Sequence of chain 1.F:
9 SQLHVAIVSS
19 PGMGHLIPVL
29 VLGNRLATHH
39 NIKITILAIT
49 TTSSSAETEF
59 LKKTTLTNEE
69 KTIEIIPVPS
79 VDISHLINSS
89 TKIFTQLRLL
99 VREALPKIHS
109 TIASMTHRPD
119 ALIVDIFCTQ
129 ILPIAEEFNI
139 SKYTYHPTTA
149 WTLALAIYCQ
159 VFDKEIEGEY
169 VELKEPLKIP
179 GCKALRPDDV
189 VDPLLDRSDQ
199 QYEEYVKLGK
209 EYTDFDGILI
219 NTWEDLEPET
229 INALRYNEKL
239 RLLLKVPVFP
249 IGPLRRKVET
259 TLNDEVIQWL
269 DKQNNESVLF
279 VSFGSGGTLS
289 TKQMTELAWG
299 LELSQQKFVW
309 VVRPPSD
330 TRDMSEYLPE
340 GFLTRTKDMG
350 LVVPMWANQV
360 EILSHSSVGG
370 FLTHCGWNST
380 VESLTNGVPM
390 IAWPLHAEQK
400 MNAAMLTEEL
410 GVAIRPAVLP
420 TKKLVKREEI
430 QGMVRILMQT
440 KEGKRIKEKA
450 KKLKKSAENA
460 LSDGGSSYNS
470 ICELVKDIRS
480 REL

Binding-site contacts:
Ligand atom CAA contacts residue PHE125 of chain 1.F at 3.6 Å (hydrophobic).
Ligand atom CAG contacts residue ALA396 of chain 1.F at 3.2 Å (hydrophobic).
Ligand atom CAE contacts residue PRO191 of chain 1.F at 3.8 Å (hydrophobic).
Ligand atom OAC contacts residue U2F1 of chain 1.Q at 3.7 Å.
Ligand atom CAJ contacts residue PHE125 of chain 1.F at 4.1 Å (hydrophobic).
Ligand atom CAD contacts residue PRO191 of chain 1.F at 4.4 Å (hydrophobic).
Ligand atom CAM contacts residue GLU397 of chain 1.F at 4.1 Å.
Ligand atom CAE contacts residue ALA396 of chain 1.F at 4.3 Å (hydrophobic).
Ligand atom CAK contacts residue GLU397 of chain 1.F at 4.4 Å.
Ligand atom CAF contacts residue ILE124 of chain 1.F at 4.1 Å (hydrophobic).
Ligand atom CAM contacts residue ALA396 of chain 1.F at 3.8 Å (hydrophobic).
Ligand atom CAJ contacts residue ALA396 of chain 1.F at 3.9 Å (hydrophobic).
Ligand atom CAE contacts residue GLU397 of chain 1.F at 4.3 Å.
Ligand atom CAD contacts residue TYR203 of chain 1.F at 3.6 Å (hydrophobic).
Ligand atom CAJ contacts residue U2F1 of chain 1.Q at 4.4 Å.
Ligand atom OAB contacts residue THR150 of chain 1.F at 4.0 Å.
Ligand atom CAL contacts residue GLU397 of chain 1.F at 4.4 Å.
Ligand atom CAF contacts residue PHE125 of chain 1.F at 4.5 Å (hydrophobic).
Ligand atom CAJ contacts residue GLU397 of chain 1.F at 4.1 Å.
Ligand atom CAD contacts residue VAL189 of chain 1.F at 3.8 Å (hydrophobic).
Ligand atom CAK contacts residue ALA396 of chain 1.F at 3.3 Å (hydrophobic).
Ligand atom CAN contacts residue GLU397 of chain 1.F at 3.8 Å.
Ligand atom OAB contacts residue TYR203 of chain 1.F at 3.8 Å.
Ligand atom OAB contacts residue ILE124 of chain 1.F at 4.4 Å.
Ligand atom OAC contacts residue PHE125 of chain 1.F at 4.1 Å.
Ligand atom CAK contacts residue PHE125 of chain 1.F at 4.3 Å (hydrophobic).
Ligand atom CAL contacts residue TYR203 of chain 1.F at 4.1 Å (hydrophobic).
Ligand atom CAN contacts residue ILE124 of chain 1.F at 4.0 Å (hydrophobic).
Ligand atom CAL contacts residue ILE124 of chain 1.F at 4.2 Å (hydrophobic).
Ligand atom OAI contacts residue GLU397 of chain 1.F at 4.1 Å.
Ligand atom OAI contacts residue ILE124 of chain 1.F at 3.5 Å.
Ligand atom CAG contacts residue PHE92 of chain 1.F at 4.4 Å (hydrophobic).
Ligand atom OAB contacts residue HIS144 of chain 1.F at 4.1 Å.
Ligand atom CAE contacts residue VAL189 of chain 1.F at 4.2 Å (hydrophobic).
Ligand atom CAF contacts residue U2F1 of chain 1.Q at 4.3 Å.
Ligand atom CAF contacts residue GLU397 of chain 1.F at 3.7 Å.
Ligand atom OAH contacts residue ALA396 of chain 1.F at 3.4 Å.

A small-molecule ligand and the protein it binds are described below.
Small molecule (SMILES): COc1cc2ccc(=O)oc2cc1O